Sequence of chain 2.A:
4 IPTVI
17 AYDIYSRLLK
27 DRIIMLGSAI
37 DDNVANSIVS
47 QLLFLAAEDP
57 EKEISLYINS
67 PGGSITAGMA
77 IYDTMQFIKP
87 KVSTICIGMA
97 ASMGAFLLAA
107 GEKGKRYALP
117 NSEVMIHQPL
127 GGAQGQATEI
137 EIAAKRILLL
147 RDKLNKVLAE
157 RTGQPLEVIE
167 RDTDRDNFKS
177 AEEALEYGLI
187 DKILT

Binding-site contacts:
Ligand atom O2P contacts residue PRO125 of chain 2.A at 4.2 Å.
Ligand atom O1P contacts residue SER98 of chain 2.A at 2.5 Å (h-bond).
Ligand atom C3 contacts residue SER98 of chain 2.A at 3.7 Å.
Ligand atom P contacts residue SER98 of chain 2.A at 1.6 Å.
Ligand atom O3P contacts residue GLY69 of chain 2.A at 3.0 Å (h-bond).
Ligand atom C1 contacts residue HIS123 of chain 2.A at 3.4 Å.
Ligand atom C1' contacts residue HIS123 of chain 2.A at 3.6 Å.
Ligand atom P contacts residue HIS123 of chain 2.A at 3.6 Å.
Ligand atom C2 contacts residue MET99 of chain 2.A at 3.4 Å (hydrophobic).
Ligand atom C1' contacts residue PRO125 of chain 2.A at 4.5 Å (hydrophobic).
Ligand atom C3' contacts residue ILE71 of chain 2.A at 4.0 Å (hydrophobic).
Ligand atom C3 contacts residue HIS123 of chain 2.A at 3.0 Å.
Ligand atom C3' contacts residue GLY69 of chain 2.A at 3.9 Å.
Ligand atom C2' contacts residue GLY69 of chain 2.A at 3.9 Å.
Ligand atom O3P contacts residue SER98 of chain 2.A at 2.5 Å (h-bond).
Ligand atom C2' contacts residue LEU126 of chain 2.A at 4.4 Å (hydrophobic).
Ligand atom C3' contacts residue PRO125 of chain 2.A at 4.2 Å (hydrophobic).
Ligand atom C1 contacts residue MET99 of chain 2.A at 4.1 Å (hydrophobic).
Ligand atom O3P contacts residue MET99 of chain 2.A at 2.8 Å (h-bond).
Ligand atom C2 contacts residue LEU150 of chain 2.A at 3.6 Å (hydrophobic).
Ligand atom C2' contacts residue SER98 of chain 2.A at 3.4 Å.
Ligand atom C3 contacts residue MET99 of chain 2.A at 4.3 Å (hydrophobic).
Ligand atom C2' contacts residue HIS123 of chain 2.A at 3.9 Å.
Ligand atom C3' contacts residue LEU126 of chain 2.A at 3.6 Å (hydrophobic).
Ligand atom C2 contacts residue HIS123 of chain 2.A at 3.8 Å.
Ligand atom O3P contacts residue GLY68 of chain 2.A at 4.1 Å.
Ligand atom C2 contacts residue PRO125 of chain 2.A at 4.2 Å (hydrophobic).
Ligand atom C1' contacts residue SER98 of chain 2.A at 3.5 Å.
Ligand atom O1P contacts residue HIS123 of chain 2.A at 4.3 Å.
Ligand atom C1 contacts residue SER98 of chain 2.A at 3.3 Å.
Ligand atom C1' contacts residue LEU126 of chain 2.A at 4.0 Å (hydrophobic).
Ligand atom O2P contacts residue GLN124 of chain 2.A at 4.3 Å.
Ligand atom P contacts residue GLY69 of chain 2.A at 4.2 Å.
Ligand atom O2P contacts residue HIS123 of chain 2.A at 3.2 Å (h-bond).
Ligand atom P contacts residue MET99 of chain 2.A at 3.1 Å.
Ligand atom C1' contacts residue GLY69 of chain 2.A at 4.3 Å.
Ligand atom O2P contacts residue SER98 of chain 2.A at 2.6 Å (h-bond).
Ligand atom O1P contacts residue MET99 of chain 2.A at 2.8 Å (h-bond).

The protein below binds the small molecule below.
Small molecule (SMILES): CC(C)O[PH](=O)OC(C)C